Sequence of chain 1.B:
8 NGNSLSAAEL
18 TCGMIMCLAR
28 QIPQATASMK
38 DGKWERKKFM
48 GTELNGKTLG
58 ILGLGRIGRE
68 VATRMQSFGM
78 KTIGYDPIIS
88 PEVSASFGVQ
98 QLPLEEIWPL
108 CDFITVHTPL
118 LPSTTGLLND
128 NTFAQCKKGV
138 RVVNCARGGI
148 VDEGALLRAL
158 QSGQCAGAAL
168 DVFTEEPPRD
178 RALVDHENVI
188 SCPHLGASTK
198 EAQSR

A small-molecule ligand and the protein it binds are described below.
Small molecule (SMILES): Cc1ccc(F)cc1C(=O)O

Binding-site contacts:
Ligand atom C7 contacts residue THR121 of chain 1.B at 3.9 Å.
Ligand atom C6 contacts residue THR115 of chain 1.B at 3.8 Å.
Ligand atom C2 contacts residue LEU124 of chain 1.B at 4.0 Å (hydrophobic).
Ligand atom C4 contacts residue TYR82 of chain 1.B at 4.3 Å (hydrophobic).
Ligand atom O1 contacts residue ASP83 of chain 1.B at 3.5 Å (salt-bridge).
Ligand atom F1 contacts residue LEU124 of chain 1.B at 3.6 Å.
Ligand atom C8 contacts residue PRO84 of chain 1.B at 3.6 Å (hydrophobic).
Ligand atom C5 contacts residue SER120 of chain 1.B at 4.4 Å.
Ligand atom O2 contacts residue THR115 of chain 1.B at 4.2 Å.
Ligand atom C1 contacts residue PRO84 of chain 1.B at 4.0 Å (hydrophobic).
Ligand atom C6 contacts residue THR121 of chain 1.B at 4.1 Å.
Ligand atom F1 contacts residue TYR82 of chain 1.B at 3.2 Å.
Ligand atom C5 contacts residue PRO84 of chain 1.B at 4.0 Å (hydrophobic).
Ligand atom C3 contacts residue TYR82 of chain 1.B at 3.6 Å (hydrophobic).
Ligand atom C3 contacts residue THR121 of chain 1.B at 4.2 Å.
Ligand atom C1 contacts residue TYR82 of chain 1.B at 4.1 Å (hydrophobic).
Ligand atom O1 contacts residue THR115 of chain 1.B at 3.7 Å.
Ligand atom O1 contacts residue PRO84 of chain 1.B at 3.8 Å.
Ligand atom C6 contacts residue PRO84 of chain 1.B at 3.6 Å (hydrophobic).
Ligand atom C3 contacts residue LEU124 of chain 1.B at 4.3 Å (hydrophobic).
Ligand atom F1 contacts residue LEU101 of chain 1.B at 3.9 Å.
Ligand atom O1 contacts residue GLY60 of chain 1.B at 3.4 Å.
Ligand atom C7 contacts residue LEU118 of chain 1.B at 4.1 Å (hydrophobic).
Ligand atom O2 contacts residue PRO84 of chain 1.B at 4.3 Å.
Ligand atom C8 contacts residue PRO116 of chain 1.B at 4.2 Å (hydrophobic).
Ligand atom O1 contacts residue PRO116 of chain 1.B at 4.4 Å.
Ligand atom O2 contacts residue PRO116 of chain 1.B at 3.4 Å.
Ligand atom C1 contacts residue GLY60 of chain 1.B at 4.3 Å.
Ligand atom C5 contacts residue THR121 of chain 1.B at 3.6 Å.
Ligand atom C8 contacts residue ASP83 of chain 1.B at 4.5 Å.
Ligand atom C2 contacts residue THR115 of chain 1.B at 4.2 Å.
Ligand atom C1 contacts residue THR115 of chain 1.B at 3.5 Å.
Ligand atom C8 contacts residue THR115 of chain 1.B at 3.8 Å.
Ligand atom F1 contacts residue LEU59 of chain 1.B at 3.9 Å.
Ligand atom C4 contacts residue THR121 of chain 1.B at 3.7 Å.
Ligand atom C2 contacts residue TYR82 of chain 1.B at 3.6 Å (hydrophobic).
Ligand atom C4 contacts residue SER120 of chain 1.B at 4.1 Å.
Ligand atom C7 contacts residue SER120 of chain 1.B at 3.6 Å.
Ligand atom C7 contacts residue PRO84 of chain 1.B at 4.1 Å (hydrophobic).